Binding-site contacts:
Ligand atom C2 contacts residue ASN18 of chain 1.C at 2.1 Å.
Ligand atom O5 contacts residue ASN18 of chain 1.C at 2.4 Å (h-bond).
Ligand atom C6 contacts residue ASN18 of chain 1.C at 4.3 Å.
Ligand atom C5 contacts residue ASN18 of chain 1.C at 3.3 Å.
Ligand atom O6 contacts residue ASN18 of chain 1.C at 3.6 Å (h-bond).
Ligand atom O3 contacts residue ASN18 of chain 1.C at 3.8 Å.
Ligand atom C3 contacts residue ASN18 of chain 1.C at 3.1 Å.
Ligand atom C4 contacts residue ASN18 of chain 1.C at 3.2 Å.
Ligand atom O5 contacts residue SER102 of chain 1.C at 4.2 Å.
Ligand atom C7 contacts residue ASN18 of chain 1.C at 4.2 Å.
Ligand atom C1 contacts residue ASN18 of chain 1.C at 1.4 Å.
Ligand atom O7 contacts residue ASN18 of chain 1.C at 4.4 Å.
Ligand atom N2 contacts residue ASN18 of chain 1.C at 3.3 Å (h-bond).

A small-molecule ligand and the protein it binds are described below.
Small molecule (SMILES): CC(=O)N[C@@H]1[C@@H](O)[C@H](O)[C@@H](CO)O[C@H]1O

Sequence of chain 1.C:
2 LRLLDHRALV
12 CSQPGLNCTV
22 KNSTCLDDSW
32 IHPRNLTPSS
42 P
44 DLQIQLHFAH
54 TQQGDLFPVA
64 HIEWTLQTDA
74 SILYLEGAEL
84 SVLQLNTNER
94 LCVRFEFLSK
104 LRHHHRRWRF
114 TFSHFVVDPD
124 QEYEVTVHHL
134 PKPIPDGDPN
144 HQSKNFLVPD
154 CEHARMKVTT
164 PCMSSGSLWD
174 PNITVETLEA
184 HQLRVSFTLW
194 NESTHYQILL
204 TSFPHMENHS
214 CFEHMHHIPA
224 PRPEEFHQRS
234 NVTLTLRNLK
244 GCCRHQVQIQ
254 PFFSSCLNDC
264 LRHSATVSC